Sequence of chain 1.A:
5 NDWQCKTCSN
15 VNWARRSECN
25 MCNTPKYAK

Binding-site contacts:
Ligand atom C4 contacts residue TRP17 of chain 1.A at 3.6 Å (hydrophobic).
Ligand atom C2 contacts residue VAL15 of chain 1.A at 3.2 Å (hydrophobic).
Ligand atom C8 contacts residue ARG20 of chain 1.A at 3.6 Å.
Ligand atom O2' contacts residue VAL15 of chain 1.A at 3.7 Å.
Ligand atom N9 contacts residue TRP17 of chain 1.A at 3.4 Å.
Ligand atom N1 contacts residue TRP17 of chain 1.A at 3.3 Å.
Ligand atom N1 contacts residue ASP6 of chain 1.A at 3.8 Å.
Ligand atom O6 contacts residue ARG19 of chain 1.A at 2.8 Å (salt-bridge).
Ligand atom O6 contacts residue ASN16 of chain 1.A at 3.5 Å.
Ligand atom O5' contacts residue TRP17 of chain 1.A at 3.6 Å.
Ligand atom N3 contacts residue TRP17 of chain 1.A at 3.6 Å.
Ligand atom C6 contacts residue TRP17 of chain 1.A at 3.2 Å (hydrophobic).
Ligand atom C8 contacts residue TRP17 of chain 1.A at 3.1 Å (hydrophobic).
Ligand atom C2 contacts residue TRP17 of chain 1.A at 3.4 Å (hydrophobic).
Ligand atom O6 contacts residue ARG20 of chain 1.A at 2.8 Å (salt-bridge).
Ligand atom C4 contacts residue ASN14 of chain 1.A at 3.5 Å.
Ligand atom C6 contacts residue ARG20 of chain 1.A at 3.7 Å.
Ligand atom O2 contacts residue ASN14 of chain 1.A at 3.6 Å (h-bond).
Ligand atom O4 contacts residue ASN14 of chain 1.A at 3.1 Å (h-bond).
Ligand atom N7 contacts residue ARG20 of chain 1.A at 2.8 Å (salt-bridge).
Ligand atom N2 contacts residue VAL15 of chain 1.A at 2.8 Å (h-bond).
Ligand atom O4' contacts residue TRP17 of chain 1.A at 3.4 Å.
Ligand atom N2 contacts residue TRP17 of chain 1.A at 3.4 Å (h-bond).
Ligand atom C6 contacts residue ARG19 of chain 1.A at 3.7 Å.
Ligand atom N3 contacts residue VAL15 of chain 1.A at 3.6 Å.
Ligand atom O4 contacts residue ASN24 of chain 1.A at 2.9 Å (h-bond).
Ligand atom C8 contacts residue ARG19 of chain 1.A at 3.8 Å.
Ligand atom N7 contacts residue TRP17 of chain 1.A at 3.3 Å.
Ligand atom N3 contacts residue ASN14 of chain 1.A at 2.7 Å (h-bond).
Ligand atom C5 contacts residue TRP17 of chain 1.A at 3.4 Å (hydrophobic).
Ligand atom O6 contacts residue ASN24 of chain 1.A at 3.8 Å.
Ligand atom OP2 contacts residue ARG19 of chain 1.A at 3.8 Å.
Ligand atom O6 contacts residue TRP17 of chain 1.A at 3.0 Å (h-bond).
Ligand atom C2 contacts residue ASP6 of chain 1.A at 3.5 Å.
Ligand atom N7 contacts residue ARG19 of chain 1.A at 3.0 Å (salt-bridge).
Ligand atom C2 contacts residue ASN14 of chain 1.A at 3.6 Å.
Ligand atom C5 contacts residue ASN24 of chain 1.A at 3.6 Å.
Ligand atom N1 contacts residue TRP17 of chain 1.A at 3.5 Å (h-bond).
Ligand atom N7 contacts residue ASN24 of chain 1.A at 3.4 Å (h-bond).
Ligand atom N1 contacts residue VAL15 of chain 1.A at 2.7 Å (h-bond).

The small molecule below binds the protein below.
Small molecule (SMILES): Nc1nc(=O)c2ncn([C@@H]3O[C@H](CO[P](=O)(O)O[C@H]4[C@@H](O)[C@H](n5cnc6c(N)ncnc65)O[C@@H]4CO)[C@@H](O[P](=O)(O)OC[C@H]4O[C@@H](n5cnc6c(=O)nc(N)[nH]c65)[C@H](O)[C@@H]4O[P](=O)(O)OC[C@H]4O[C@@H](n5ccc(=O)[nH]c5=O)[C@H](O)[C@@H]4O[P](=O)(O)OC[C@H]4O[C@@H](n5cnc6c(N)ncnc65)[C@H](O)[C@@H]4O[P](=O)(O)OC[C@H]4O[C@@H](n5cnc6c(N)ncnc65)[C@H](O)[C@@H]4O)[C@H]3O)c2[nH]1